Sequence of chain 1.B:
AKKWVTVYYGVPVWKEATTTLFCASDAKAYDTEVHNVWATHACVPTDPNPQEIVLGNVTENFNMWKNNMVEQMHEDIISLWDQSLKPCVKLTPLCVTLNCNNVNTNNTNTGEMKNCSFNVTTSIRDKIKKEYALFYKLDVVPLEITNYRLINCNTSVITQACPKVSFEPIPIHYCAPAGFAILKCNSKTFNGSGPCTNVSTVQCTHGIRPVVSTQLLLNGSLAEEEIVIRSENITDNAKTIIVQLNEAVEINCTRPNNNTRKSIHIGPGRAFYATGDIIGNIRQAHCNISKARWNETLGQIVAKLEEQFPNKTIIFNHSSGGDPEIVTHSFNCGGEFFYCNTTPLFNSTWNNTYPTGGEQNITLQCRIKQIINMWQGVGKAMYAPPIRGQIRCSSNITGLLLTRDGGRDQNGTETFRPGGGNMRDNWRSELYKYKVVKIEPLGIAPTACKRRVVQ

Binding-site contacts:
Ligand atom C8 contacts residue PHE354 of chain 1.B at 4.1 Å (hydrophobic).
Ligand atom C1 contacts residue SER422 of chain 1.B at 3.3 Å.
Ligand atom C1 contacts residue SER421 of chain 1.B at 3.5 Å.
Ligand atom O7 contacts residue CYS420 of chain 1.B at 4.3 Å.
Ligand atom C6 contacts residue GLU191 of chain 1.B at 3.9 Å.
Ligand atom C8 contacts residue SER422 of chain 1.B at 3.3 Å.
Ligand atom O7 contacts residue PRO192 of chain 1.B at 4.0 Å.
Ligand atom N2 contacts residue SER422 of chain 1.B at 2.4 Å (h-bond).
Ligand atom C2 contacts residue ASN242 of chain 1.B at 3.4 Å.
Ligand atom O7 contacts residue SER422 of chain 1.B at 4.3 Å.
Ligand atom C1 contacts residue ASN242 of chain 1.B at 3.0 Å.
Ligand atom C5 contacts residue GLU191 of chain 1.B at 4.3 Å.
Ligand atom C7 contacts residue SER422 of chain 1.B at 3.2 Å.
Ligand atom O4 contacts residue VAL34 of chain 1.B at 3.8 Å.
Ligand atom C7 contacts residue SER421 of chain 1.B at 3.6 Å.
Ligand atom O7 contacts residue SER421 of chain 1.B at 3.1 Å (h-bond).
Ligand atom O3 contacts residue THR32 of chain 1.B at 3.8 Å.
Ligand atom C7 contacts residue ASN242 of chain 1.B at 4.4 Å.
Ligand atom C8 contacts residue CYS356 of chain 1.B at 4.5 Å (hydrophobic).
Ligand atom O5 contacts residue ASN242 of chain 1.B at 3.5 Å (h-bond).
Ligand atom C8 contacts residue SER421 of chain 1.B at 3.5 Å.
Ligand atom O5 contacts residue SER421 of chain 1.B at 3.8 Å.
Ligand atom C8 contacts residue ASN355 of chain 1.B at 3.1 Å.
Ligand atom O4 contacts residue SER421 of chain 1.B at 3.9 Å.
Ligand atom N2 contacts residue ASN242 of chain 1.B at 3.6 Å.
Ligand atom C5 contacts residue SER421 of chain 1.B at 3.3 Å.
Ligand atom O7 contacts residue ASN355 of chain 1.B at 3.9 Å.
Ligand atom C3 contacts residue SER422 of chain 1.B at 3.8 Å.
Ligand atom O3 contacts residue CYS420 of chain 1.B at 4.4 Å.
Ligand atom C7 contacts residue ASN355 of chain 1.B at 4.0 Å.
Ligand atom C4 contacts residue SER421 of chain 1.B at 3.9 Å.
Ligand atom C2 contacts residue SER421 of chain 1.B at 4.2 Å.
Ligand atom C2 contacts residue SER422 of chain 1.B at 3.2 Å.
Ligand atom C6 contacts residue SER421 of chain 1.B at 4.3 Å.
Ligand atom C3 contacts residue SER421 of chain 1.B at 3.8 Å.

A small-molecule ligand and the protein it binds are described below.
Small molecule (SMILES): CC(=O)N[C@H]1[C@H](O[C@H]2[C@H](O)[C@@H](NC(C)=O)CO[C@@H]2CO)O[C@H](CO)[C@@H](O[C@@H]2O[C@H](CO[C@H]3O[C@H](CO)[C@@H](O)[C@H](O)[C@@H]3O)[C@@H](O)[C@H](O[C@H]3O[C@H](CO)[C@@H](O)[C@H](O)[C@@H]3O)[C@@H]2O)[C@@H]1O